Sequence of chain 1.F:
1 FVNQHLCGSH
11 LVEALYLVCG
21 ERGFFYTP

Sequence of chain 1.B:
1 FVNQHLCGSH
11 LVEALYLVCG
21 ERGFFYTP

A protein and the small-molecule ligand that binds it are described below.
Small molecule (SMILES): Cc1cccc(O)c1

Binding-site contacts:
Ligand atom C4 contacts residue HIS5 of chain 1.B at 4.1 Å.
Ligand atom C3 contacts residue LEU16 of chain 1.E at 4.2 Å (hydrophobic).
Ligand atom C5 contacts residue CYS7 of chain 1.F at 4.0 Å (hydrophobic).
Ligand atom C2 contacts residue LEU16 of chain 1.E at 4.3 Å (hydrophobic).
Ligand atom O1 contacts residue SER9 of chain 1.E at 3.8 Å.
Ligand atom C3 contacts residue ALA14 of chain 1.F at 4.5 Å (hydrophobic).
Ligand atom O1 contacts residue VAL2 of chain 1.B at 4.3 Å.
Ligand atom C6 contacts residue VAL2 of chain 1.B at 4.4 Å (hydrophobic).
Ligand atom O1 contacts residue LEU11 of chain 1.F at 4.5 Å.
Ligand atom C6 contacts residue CYS7 of chain 1.F at 4.0 Å (hydrophobic).
Ligand atom C4 contacts residue HIS10 of chain 1.F at 3.9 Å.
Ligand atom C7 contacts residue HIS5 of chain 1.B at 3.6 Å.
Ligand atom C3 contacts residue LEU11 of chain 1.F at 4.1 Å (hydrophobic).
Ligand atom C5 contacts residue CYS6 of chain 1.E at 4.4 Å (hydrophobic).
Ligand atom C1 contacts residue CYS11 of chain 1.E at 3.9 Å (hydrophobic).
Ligand atom C2 contacts residue HIS5 of chain 1.B at 4.4 Å.
Ligand atom C3 contacts residue HIS5 of chain 1.B at 3.8 Å.
Ligand atom C3 contacts residue CYS11 of chain 1.E at 4.5 Å (hydrophobic).
Ligand atom O1 contacts residue ILE10 of chain 1.E at 3.5 Å.
Ligand atom C2 contacts residue CYS11 of chain 1.E at 3.5 Å (hydrophobic).
Ligand atom C6 contacts residue LEU11 of chain 1.F at 3.5 Å (hydrophobic).
Ligand atom C7 contacts residue LEU16 of chain 1.E at 3.8 Å (hydrophobic).
Ligand atom C7 contacts residue CYS11 of chain 1.E at 4.5 Å (hydrophobic).
Ligand atom C7 contacts residue ALA14 of chain 1.F at 3.6 Å (hydrophobic).
Ligand atom C4 contacts residue LEU11 of chain 1.F at 3.8 Å (hydrophobic).
Ligand atom C7 contacts residue LEU17 of chain 2.D at 3.7 Å (hydrophobic).
Ligand atom C5 contacts residue HIS10 of chain 1.F at 4.1 Å.
Ligand atom C5 contacts residue LEU11 of chain 1.F at 3.5 Å (hydrophobic).
Ligand atom C1 contacts residue LEU11 of chain 1.F at 3.8 Å (hydrophobic).
Ligand atom C5 contacts residue LEU6 of chain 1.B at 4.0 Å (hydrophobic).
Ligand atom C6 contacts residue CYS6 of chain 1.E at 3.1 Å (hydrophobic).
Ligand atom C1 contacts residue CYS6 of chain 1.E at 3.2 Å (hydrophobic).
Ligand atom O1 contacts residue CYS11 of chain 1.E at 2.8 Å (h-bond).
Ligand atom O1 contacts residue CYS6 of chain 1.E at 2.6 Å (h-bond).
Ligand atom C2 contacts residue ILE10 of chain 1.E at 4.5 Å (hydrophobic).
Ligand atom C2 contacts residue LEU11 of chain 1.F at 4.1 Å (hydrophobic).

Sequence of chain 1.E:
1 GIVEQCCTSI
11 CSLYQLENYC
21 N

Sequence of chain 2.D:
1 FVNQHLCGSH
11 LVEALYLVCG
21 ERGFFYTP